A protein and the small-molecule ligand that binds it are described below.
Small molecule (SMILES): O=C(Nc1ccccc1)Nc1cccnc1

Binding-site contacts:
Ligand atom C9 contacts residue LEU141 of chain 2.A at 3.6 Å (hydrophobic).
Ligand atom C9 contacts residue GLU166 of chain 2.A at 3.7 Å.
Ligand atom C4 contacts residue GLN189 of chain 2.A at 3.5 Å.
Ligand atom C8 contacts residue LEU141 of chain 2.A at 4.1 Å (hydrophobic).
Ligand atom C10 contacts residue PHE140 of chain 2.A at 3.0 Å (hydrophobic).
Ligand atom N1 contacts residue ASN142 of chain 2.A at 3.8 Å.
Ligand atom C8 contacts residue ASN142 of chain 2.A at 3.6 Å.
Ligand atom C2 contacts residue HIS41 of chain 2.A at 3.8 Å.
Ligand atom C3 contacts residue MET165 of chain 2.A at 3.4 Å (hydrophobic).
Ligand atom N2 contacts residue PHE140 of chain 2.A at 3.8 Å.
Ligand atom C5 contacts residue MET49 of chain 2.A at 3.6 Å (hydrophobic).
Ligand atom C2 contacts residue MET165 of chain 2.A at 3.8 Å (hydrophobic).
Ligand atom C10 contacts residue LEU141 of chain 2.A at 3.8 Å (hydrophobic).
Ligand atom N2 contacts residue GLU166 of chain 2.A at 3.6 Å.
Ligand atom C4 contacts residue MET165 of chain 2.A at 4.1 Å (hydrophobic).
Ligand atom C2 contacts residue HIS164 of chain 2.A at 3.5 Å.
Ligand atom C10 contacts residue HIS163 of chain 2.A at 4.0 Å.
Ligand atom C3 contacts residue MET49 of chain 2.A at 3.0 Å (hydrophobic).
Ligand atom C11 contacts residue HIS163 of chain 2.A at 3.4 Å.
Ligand atom C1 contacts residue MET49 of chain 2.A at 3.9 Å (hydrophobic).
Ligand atom C7 contacts residue CYS145 of chain 2.A at 4.1 Å (hydrophobic).
Ligand atom C5 contacts residue GLN189 of chain 2.A at 3.6 Å.
Ligand atom N contacts residue HIS164 of chain 2.A at 4.1 Å.
Ligand atom C11 contacts residue CYS145 of chain 2.A at 3.8 Å (hydrophobic).
Ligand atom C9 contacts residue ASN142 of chain 2.A at 3.7 Å.
Ligand atom C2 contacts residue MET49 of chain 2.A at 3.4 Å (hydrophobic).
Ligand atom C10 contacts residue GLU166 of chain 2.A at 3.7 Å.
Ligand atom C contacts residue HIS164 of chain 2.A at 3.9 Å.
Ligand atom C4 contacts residue ARG188 of chain 2.A at 3.5 Å.
Ligand atom C9 contacts residue PHE140 of chain 2.A at 3.6 Å (hydrophobic).
Ligand atom O contacts residue GLU166 of chain 2.A at 3.0 Å (salt-bridge).
Ligand atom O contacts residue HIS164 of chain 2.A at 3.8 Å.
Ligand atom C contacts residue GLU166 of chain 2.A at 4.1 Å.
Ligand atom O contacts residue MET165 of chain 2.A at 3.5 Å.
Ligand atom N1 contacts residue CYS145 of chain 2.A at 3.8 Å.
Ligand atom N2 contacts residue HIS163 of chain 2.A at 3.0 Å (h-bond).
Ligand atom C4 contacts residue MET49 of chain 2.A at 3.1 Å (hydrophobic).
Ligand atom C11 contacts residue MET165 of chain 2.A at 4.0 Å (hydrophobic).
Ligand atom C11 contacts residue GLU166 of chain 2.A at 3.6 Å.
Ligand atom C6 contacts residue MET49 of chain 2.A at 4.0 Å (hydrophobic).

Sequence of chain 1.A:
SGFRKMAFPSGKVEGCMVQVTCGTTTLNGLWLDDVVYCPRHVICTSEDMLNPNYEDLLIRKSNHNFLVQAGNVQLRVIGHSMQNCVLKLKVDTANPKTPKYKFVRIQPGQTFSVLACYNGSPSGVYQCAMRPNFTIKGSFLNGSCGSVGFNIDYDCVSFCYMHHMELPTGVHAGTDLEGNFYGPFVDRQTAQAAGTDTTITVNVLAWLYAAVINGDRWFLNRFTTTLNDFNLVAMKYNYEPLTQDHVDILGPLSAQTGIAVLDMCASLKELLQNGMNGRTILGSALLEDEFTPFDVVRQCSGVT

Sequence of chain 2.A:
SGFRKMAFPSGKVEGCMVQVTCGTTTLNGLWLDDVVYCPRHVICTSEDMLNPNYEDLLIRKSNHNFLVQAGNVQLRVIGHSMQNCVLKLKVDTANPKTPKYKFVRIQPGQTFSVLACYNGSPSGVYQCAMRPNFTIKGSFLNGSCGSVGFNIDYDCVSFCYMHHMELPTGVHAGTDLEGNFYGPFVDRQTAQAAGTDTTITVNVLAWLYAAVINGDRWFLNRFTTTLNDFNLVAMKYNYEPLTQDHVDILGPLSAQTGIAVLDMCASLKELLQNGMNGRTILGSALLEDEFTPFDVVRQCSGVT